Sequence of chain 2.A:
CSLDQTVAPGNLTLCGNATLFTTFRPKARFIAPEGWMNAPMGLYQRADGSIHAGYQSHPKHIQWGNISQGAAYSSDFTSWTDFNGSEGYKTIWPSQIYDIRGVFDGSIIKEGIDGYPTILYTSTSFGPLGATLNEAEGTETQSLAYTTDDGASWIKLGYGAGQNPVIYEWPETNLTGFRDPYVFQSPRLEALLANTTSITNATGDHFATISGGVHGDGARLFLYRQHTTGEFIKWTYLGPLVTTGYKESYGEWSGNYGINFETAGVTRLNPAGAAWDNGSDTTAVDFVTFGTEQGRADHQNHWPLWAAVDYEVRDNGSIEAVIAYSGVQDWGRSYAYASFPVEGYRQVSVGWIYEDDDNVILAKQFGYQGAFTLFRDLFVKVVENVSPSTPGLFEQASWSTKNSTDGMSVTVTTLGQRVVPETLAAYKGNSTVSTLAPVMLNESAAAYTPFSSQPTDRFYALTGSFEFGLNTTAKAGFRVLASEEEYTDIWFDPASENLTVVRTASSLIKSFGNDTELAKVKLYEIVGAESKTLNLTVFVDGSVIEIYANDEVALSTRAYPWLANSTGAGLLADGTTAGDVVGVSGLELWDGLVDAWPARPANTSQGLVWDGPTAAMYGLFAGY

Binding-site contacts:
Ligand atom C8 contacts residue ASN173 of chain 2.A at 4.2 Å.
Ligand atom O6 contacts residue ASN213 of chain 2.A at 4.4 Å.
Ligand atom O7 contacts residue ASN213 of chain 2.A at 3.9 Å.
Ligand atom O5 contacts residue ASN213 of chain 2.A at 2.3 Å (h-bond).
Ligand atom C1 contacts residue ASN213 of chain 2.A at 1.5 Å.
Ligand atom O6 contacts residue THR212 of chain 2.A at 3.6 Å.
Ligand atom N2 contacts residue ASN173 of chain 2.A at 3.5 Å (h-bond).
Ligand atom C4 contacts residue ASN213 of chain 2.A at 4.2 Å.
Ligand atom C2 contacts residue ASN173 of chain 2.A at 4.2 Å.
Ligand atom O3 contacts residue ASN173 of chain 2.A at 4.4 Å.
Ligand atom C5 contacts residue ASN213 of chain 2.A at 3.7 Å.
Ligand atom N2 contacts residue ASN213 of chain 2.A at 3.0 Å (h-bond).
Ligand atom C7 contacts residue ASN213 of chain 2.A at 3.7 Å.
Ligand atom C7 contacts residue ASN173 of chain 2.A at 4.3 Å.
Ligand atom C2 contacts residue ASN213 of chain 2.A at 2.5 Å.
Ligand atom C3 contacts residue ASN213 of chain 2.A at 3.8 Å.

This protein binds this small molecule.
Small molecule (SMILES): CC(=O)N[C@@H]1[C@@H](O)[C@H](O)[C@@H](CO)O[C@H]1O